This small molecule binds to this protein.
Small molecule (SMILES): CC(=O)N[C@@H]1[C@@H](O)[C@H](O)[C@@H](CO)O[C@H]1O

Binding-site contacts:
Ligand atom C7 contacts residue ASN66 of chain 1.G at 2.6 Å.
Ligand atom C1 contacts residue SER68 of chain 1.G at 4.4 Å.
Ligand atom C5 contacts residue ASN66 of chain 1.G at 3.7 Å.
Ligand atom C4 contacts residue ASN66 of chain 1.G at 4.1 Å.
Ligand atom N2 contacts residue ASN66 of chain 1.G at 2.1 Å (h-bond).
Ligand atom O5 contacts residue ASN66 of chain 1.G at 2.7 Å (h-bond).
Ligand atom O7 contacts residue ASN66 of chain 1.G at 3.0 Å (h-bond).
Ligand atom C2 contacts residue ASN66 of chain 1.G at 2.1 Å.
Ligand atom O3 contacts residue ASN66 of chain 1.G at 4.5 Å.
Ligand atom C1 contacts residue ASN66 of chain 1.G at 1.4 Å.
Ligand atom C3 contacts residue ASN66 of chain 1.G at 3.4 Å.
Ligand atom C8 contacts residue ASN66 of chain 1.G at 3.6 Å.

Sequence of chain 1.G:
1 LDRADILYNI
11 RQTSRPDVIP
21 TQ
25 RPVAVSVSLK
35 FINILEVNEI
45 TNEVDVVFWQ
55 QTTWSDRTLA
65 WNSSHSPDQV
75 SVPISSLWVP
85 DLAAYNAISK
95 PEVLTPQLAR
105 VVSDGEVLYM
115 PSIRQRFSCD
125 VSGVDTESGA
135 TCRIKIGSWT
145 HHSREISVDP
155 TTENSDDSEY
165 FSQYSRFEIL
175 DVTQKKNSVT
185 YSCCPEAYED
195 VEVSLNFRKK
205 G